Sequence of chain 1.A:
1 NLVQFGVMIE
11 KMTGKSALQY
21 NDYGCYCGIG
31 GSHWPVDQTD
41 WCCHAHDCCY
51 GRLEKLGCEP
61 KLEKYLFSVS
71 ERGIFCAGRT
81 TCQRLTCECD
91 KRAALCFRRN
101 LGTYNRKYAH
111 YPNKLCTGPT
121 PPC

A protein and the small-molecule ligand that binds it are described below.
Small molecule (SMILES): Cc1c(C(=O)C(N)=O)c2c(OCC(=O)O)cccc2n1Cc1cccc2ccccc12

Binding-site contacts:
Ligand atom OAN contacts residue CA1 of chain 1.C at 2.4 Å.
Ligand atom CAP contacts residue CYS43 of chain 1.A at 3.8 Å (hydrophobic).
Ligand atom OAN contacts residue ASP47 of chain 1.A at 3.0 Å (salt-bridge).
Ligand atom CAP contacts residue TYR26 of chain 1.A at 3.8 Å (hydrophobic).
Ligand atom CAT contacts residue ALA17 of chain 1.A at 3.7 Å (hydrophobic).
Ligand atom CAA contacts residue GLY28 of chain 1.A at 3.7 Å.
Ligand atom CAW contacts residue ILE9 of chain 1.A at 3.7 Å (hydrophobic).
Ligand atom NAR contacts residue HIS46 of chain 1.A at 3.6 Å (h-bond).
Ligand atom CAU contacts residue ALA17 of chain 1.A at 3.7 Å (hydrophobic).
Ligand atom CAX contacts residue ALA17 of chain 1.A at 3.6 Å (hydrophobic).
Ligand atom NAR contacts residue ASP47 of chain 1.A at 3.2 Å (salt-bridge).
Ligand atom CAP contacts residue GLY28 of chain 1.A at 3.7 Å.
Ligand atom CAP contacts residue ASP47 of chain 1.A at 3.7 Å.
Ligand atom OAQ contacts residue HIS46 of chain 1.A at 3.4 Å (h-bond).
Ligand atom CAT contacts residue ASN21 of chain 1.A at 3.7 Å.
Ligand atom CAL contacts residue CA1 of chain 1.C at 3.6 Å.
Ligand atom OAS contacts residue GLY28 of chain 1.A at 2.8 Å (h-bond).
Ligand atom CAW contacts residue ALA17 of chain 1.A at 3.7 Å (hydrophobic).
Ligand atom OAN contacts residue GLY28 of chain 1.A at 2.8 Å (h-bond).
Ligand atom CAW contacts residue GLY6 of chain 1.A at 3.4 Å.
Ligand atom CAC contacts residue LEU2 of chain 1.A at 3.7 Å (hydrophobic).
Ligand atom OAS contacts residue CA1 of chain 1.C at 2.5 Å.
Ligand atom CBD contacts residue ASN21 of chain 1.A at 3.8 Å.
Ligand atom CAI contacts residue GLY28 of chain 1.A at 3.7 Å.
Ligand atom CAP contacts residue CA1 of chain 1.C at 3.4 Å.
Ligand atom OAJ contacts residue GLY28 of chain 1.A at 3.7 Å.
Ligand atom CAV contacts residue ILE9 of chain 1.A at 3.6 Å (hydrophobic).
Ligand atom CAL contacts residue GLY28 of chain 1.A at 3.7 Å.
Ligand atom OAS contacts residue ASP47 of chain 1.A at 3.6 Å.
Ligand atom CAX contacts residue GLY6 of chain 1.A at 3.4 Å.
Ligand atom CBE contacts residue TYR20 of chain 1.A at 3.4 Å (hydrophobic).
Ligand atom CAX contacts residue LEU2 of chain 1.A at 3.5 Å (hydrophobic).
Ligand atom CAL contacts residue ASP47 of chain 1.A at 3.7 Å.
Ligand atom OAS contacts residue CYS27 of chain 1.A at 3.3 Å.
Ligand atom OAQ contacts residue PHE5 of chain 1.A at 3.1 Å.
Ligand atom OAN contacts residue GLY30 of chain 1.A at 3.4 Å (h-bond).
Ligand atom CAF contacts residue GLY28 of chain 1.A at 3.6 Å.
Ligand atom NAR contacts residue CA1 of chain 1.C at 3.7 Å.
Ligand atom NAR contacts residue CYS43 of chain 1.A at 3.0 Å (h-bond).
Ligand atom OAS contacts residue TYR26 of chain 1.A at 2.9 Å (h-bond).